The small molecule below binds the protein below.
Small molecule (SMILES): CC(=O)N[C@H]1[C@H](O[C@H]2[C@H](O)[C@@H](NC(C)=O)CO[C@@H]2CO[C@@H]2O[C@@H](C)[C@@H](O)[C@@H](O)[C@@H]2O)O[C@H](CO)[C@@H](O)[C@@H]1O

Sequence of chain 1.A:
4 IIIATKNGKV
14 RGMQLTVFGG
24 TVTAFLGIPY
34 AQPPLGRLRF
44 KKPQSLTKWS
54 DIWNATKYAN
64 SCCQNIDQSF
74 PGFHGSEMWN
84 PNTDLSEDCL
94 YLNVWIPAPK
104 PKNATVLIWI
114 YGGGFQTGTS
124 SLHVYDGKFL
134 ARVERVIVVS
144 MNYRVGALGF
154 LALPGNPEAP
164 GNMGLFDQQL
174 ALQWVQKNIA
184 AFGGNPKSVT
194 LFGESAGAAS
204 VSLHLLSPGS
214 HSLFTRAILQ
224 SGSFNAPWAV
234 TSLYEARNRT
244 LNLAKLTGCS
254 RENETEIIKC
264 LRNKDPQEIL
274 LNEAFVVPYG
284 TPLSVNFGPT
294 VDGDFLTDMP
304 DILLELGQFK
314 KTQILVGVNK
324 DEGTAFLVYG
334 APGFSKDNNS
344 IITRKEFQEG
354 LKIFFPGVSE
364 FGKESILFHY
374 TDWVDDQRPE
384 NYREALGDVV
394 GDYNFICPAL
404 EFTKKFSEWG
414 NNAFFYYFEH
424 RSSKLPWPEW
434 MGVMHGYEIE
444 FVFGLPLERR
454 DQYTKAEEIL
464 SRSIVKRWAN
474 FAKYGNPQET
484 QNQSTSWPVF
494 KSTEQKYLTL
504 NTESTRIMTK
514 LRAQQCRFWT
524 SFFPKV

Binding-site contacts:
Ligand atom C6 contacts residue ASP340 of chain 1.A at 4.1 Å.
Ligand atom C6 contacts residue SER338 of chain 1.A at 4.1 Å.
Ligand atom C3 contacts residue ASN341 of chain 1.A at 3.8 Å.
Ligand atom C8 contacts residue GLY336 of chain 1.A at 3.1 Å.
Ligand atom C8 contacts residue PRO335 of chain 1.A at 3.8 Å (hydrophobic).
Ligand atom C1 contacts residue GLY336 of chain 1.A at 4.0 Å.
Ligand atom C8 contacts residue ASN342 of chain 1.A at 3.8 Å.
Ligand atom C1 contacts residue ASN341 of chain 1.A at 1.4 Å.
Ligand atom C7 contacts residue ASN342 of chain 1.A at 4.5 Å.
Ligand atom C6 contacts residue PHE337 of chain 1.A at 4.2 Å (hydrophobic).
Ligand atom O5 contacts residue SER338 of chain 1.A at 4.0 Å.
Ligand atom C5 contacts residue PHE337 of chain 1.A at 4.2 Å (hydrophobic).
Ligand atom C5 contacts residue ASN341 of chain 1.A at 3.7 Å.
Ligand atom O4 contacts residue GLY336 of chain 1.A at 4.2 Å.
Ligand atom C5 contacts residue SER338 of chain 1.A at 4.0 Å.
Ligand atom C6 contacts residue SER338 of chain 1.A at 3.6 Å.
Ligand atom C7 contacts residue ASN341 of chain 1.A at 3.0 Å.
Ligand atom O5 contacts residue ASN341 of chain 1.A at 2.4 Å (h-bond).
Ligand atom O5 contacts residue SER338 of chain 1.A at 3.4 Å.
Ligand atom N2 contacts residue ASN341 of chain 1.A at 2.9 Å (h-bond).
Ligand atom C1 contacts residue SER338 of chain 1.A at 3.9 Å.
Ligand atom C2 contacts residue ASN341 of chain 1.A at 2.5 Å.
Ligand atom C8 contacts residue ILE344 of chain 1.A at 4.3 Å (hydrophobic).
Ligand atom C3 contacts residue GLY336 of chain 1.A at 3.9 Å.
Ligand atom C2 contacts residue GLY336 of chain 1.A at 4.3 Å.
Ligand atom C6 contacts residue ASN341 of chain 1.A at 4.1 Å.
Ligand atom O7 contacts residue ASN341 of chain 1.A at 2.7 Å (h-bond).
Ligand atom C7 contacts residue GLY336 of chain 1.A at 4.2 Å.
Ligand atom C5 contacts residue SER338 of chain 1.A at 4.4 Å.
Ligand atom C8 contacts residue ASN341 of chain 1.A at 4.3 Å.
Ligand atom C4 contacts residue ASN341 of chain 1.A at 4.2 Å.
Ligand atom N2 contacts residue GLY336 of chain 1.A at 4.3 Å.
Ligand atom C5 contacts residue GLY336 of chain 1.A at 4.2 Å.